The protein below binds the small molecule below.
Small molecule (SMILES): CC[C@H](C)[C@H](NC(=O)[C@H](COP(=O)(O)O)NC(=O)CNC(=O)[C@H](C)N)C(=O)N1CCC[C@H]1C(=O)NCC(=O)N[C@@H](C)C(=O)N[C@@H](C)C(=O)N[C@H](C=O)CO

Binding-site contacts:
Ligand atom CB contacts residue LEU234 of chain 2.A at 3.4 Å (hydrophobic).
Ligand atom N contacts residue ASN231 of chain 2.A at 2.9 Å (h-bond).
Ligand atom O contacts residue U1B1 of chain 2.C at 3.4 Å (h-bond).
Ligand atom N contacts residue U1B1 of chain 2.D at 3.5 Å (h-bond).
Ligand atom CA contacts residue U1B1 of chain 2.D at 3.2 Å.
Ligand atom CA contacts residue U1B1 of chain 2.C at 3.1 Å.
Ligand atom O contacts residue LYS54 of chain 2.A at 3.3 Å (salt-bridge).
Ligand atom N contacts residue GLU19 of chain 2.A at 2.6 Å (salt-bridge).
Ligand atom CB contacts residue TRP235 of chain 2.A at 3.6 Å (hydrophobic).
Ligand atom O2P contacts residue ARG61 of chain 2.A at 2.9 Å (salt-bridge).
Ligand atom CA contacts residue GLU19 of chain 2.A at 3.4 Å.
Ligand atom CB contacts residue U1B1 of chain 2.D at 3.0 Å.
Ligand atom O contacts residue GLU187 of chain 2.A at 3.2 Å (salt-bridge).
Ligand atom O3P contacts residue ARG134 of chain 2.A at 2.9 Å (salt-bridge).
Ligand atom O3P contacts residue TYR135 of chain 2.A at 2.6 Å (h-bond).
Ligand atom CA contacts residue GLU187 of chain 2.A at 3.5 Å.
Ligand atom N contacts residue GLU187 of chain 2.A at 2.7 Å (salt-bridge).
Ligand atom O1P contacts residue ARG61 of chain 2.A at 2.9 Å (salt-bridge).
Ligand atom N contacts residue ASN180 of chain 2.A at 2.9 Å (h-bond).
Ligand atom O contacts residue U1B1 of chain 2.D at 3.1 Å.
Ligand atom O contacts residue ASN231 of chain 2.A at 2.9 Å (h-bond).
Ligand atom O contacts residue U1B1 of chain 2.C at 3.1 Å (h-bond).
Ligand atom O contacts residue ASN55 of chain 2.A at 2.9 Å (h-bond).
Ligand atom OG contacts residue GLU19 of chain 2.A at 3.6 Å (salt-bridge).
Ligand atom C contacts residue ASN55 of chain 2.A at 3.5 Å.
Ligand atom O3P contacts residue LYS54 of chain 2.A at 3.4 Å.
Ligand atom O2P contacts residue LYS54 of chain 2.A at 2.8 Å (salt-bridge).
Ligand atom O2P contacts residue U1B1 of chain 2.D at 3.3 Å.
Ligand atom C contacts residue U1B1 of chain 2.C at 3.3 Å.
Ligand atom CB contacts residue ASN180 of chain 2.A at 3.3 Å.
Ligand atom N contacts residue VAL51 of chain 2.A at 3.6 Å.
Ligand atom CB contacts residue GLU19 of chain 2.A at 3.0 Å.
Ligand atom O1P contacts residue ARG134 of chain 2.A at 2.8 Å (salt-bridge).
Ligand atom N contacts residue LEU179 of chain 2.A at 3.5 Å.
Ligand atom CA contacts residue ASN180 of chain 2.A at 3.4 Å.
Ligand atom O contacts residue VAL183 of chain 2.A at 3.6 Å.
Ligand atom O contacts residue VAL51 of chain 2.A at 3.5 Å.
Ligand atom CA contacts residue ASN55 of chain 2.A at 3.3 Å.
Ligand atom CB contacts residue ASN231 of chain 2.A at 2.9 Å.
Ligand atom O contacts residue LYS54 of chain 2.A at 2.9 Å (salt-bridge).

Sequence of chain 2.A:
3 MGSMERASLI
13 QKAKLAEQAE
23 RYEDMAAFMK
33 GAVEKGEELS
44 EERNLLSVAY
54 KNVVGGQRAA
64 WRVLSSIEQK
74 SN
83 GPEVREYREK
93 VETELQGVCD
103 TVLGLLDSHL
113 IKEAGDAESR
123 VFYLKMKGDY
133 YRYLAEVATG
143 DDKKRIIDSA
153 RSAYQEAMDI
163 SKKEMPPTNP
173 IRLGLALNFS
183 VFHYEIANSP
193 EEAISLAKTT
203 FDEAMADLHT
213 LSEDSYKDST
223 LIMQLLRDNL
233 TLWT